Sequence of chain 1.E:
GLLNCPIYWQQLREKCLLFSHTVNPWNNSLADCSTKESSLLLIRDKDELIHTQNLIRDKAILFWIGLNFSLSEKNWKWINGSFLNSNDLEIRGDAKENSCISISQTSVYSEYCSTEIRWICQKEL

Binding-site contacts:
Ligand atom C2 contacts residue ASN83 of chain 1.E at 2.5 Å.
Ligand atom C6 contacts residue LEU45 of chain 1.E at 3.9 Å (hydrophobic).
Ligand atom O5 contacts residue TRP81 of chain 1.E at 4.3 Å.
Ligand atom C3 contacts residue SER85 of chain 1.E at 4.0 Å.
Ligand atom C6 contacts residue TRP81 of chain 1.E at 4.1 Å (hydrophobic).
Ligand atom C2 contacts residue SER85 of chain 1.E at 3.7 Å.
Ligand atom N2 contacts residue ASN83 of chain 1.E at 2.7 Å (h-bond).
Ligand atom C6 contacts residue ARG47 of chain 1.E at 3.8 Å.
Ligand atom C6 contacts residue ILE46 of chain 1.E at 3.4 Å (hydrophobic).
Ligand atom C1 contacts residue LEU45 of chain 1.E at 4.4 Å (hydrophobic).
Ligand atom C8 contacts residue SER85 of chain 1.E at 3.2 Å.
Ligand atom C1 contacts residue ASN83 of chain 1.E at 1.5 Å.
Ligand atom C5 contacts residue TRP81 of chain 1.E at 3.9 Å (hydrophobic).
Ligand atom O6 contacts residue LEU45 of chain 1.E at 3.5 Å.
Ligand atom C3 contacts residue ASN83 of chain 1.E at 3.9 Å.
Ligand atom O5 contacts residue ASN83 of chain 1.E at 2.4 Å (h-bond).
Ligand atom O6 contacts residue ILE46 of chain 1.E at 3.7 Å.
Ligand atom C4 contacts residue ASN83 of chain 1.E at 4.3 Å.
Ligand atom C8 contacts residue ASN83 of chain 1.E at 4.0 Å.
Ligand atom O6 contacts residue ARG47 of chain 1.E at 3.6 Å (salt-bridge).
Ligand atom C1 contacts residue SER85 of chain 1.E at 4.0 Å.
Ligand atom O5 contacts residue LEU45 of chain 1.E at 3.8 Å.
Ligand atom C7 contacts residue ASN83 of chain 1.E at 3.1 Å.
Ligand atom O7 contacts residue ASN83 of chain 1.E at 3.4 Å (h-bond).
Ligand atom C7 contacts residue SER85 of chain 1.E at 3.4 Å.
Ligand atom N2 contacts residue SER85 of chain 1.E at 2.7 Å (h-bond).
Ligand atom C5 contacts residue ASN83 of chain 1.E at 3.7 Å.

This protein binds this small molecule.
Small molecule (SMILES): CC(=O)N[C@@H]1[C@@H](O)[C@H](O)[C@@H](CO)O[C@H]1O